This small molecule binds to this protein.
Small molecule (SMILES): CC(=O)N[C@@H]1[C@@H](O)[C@H](O)[C@@H](CO)O[C@H]1O

Sequence of chain 1.D:
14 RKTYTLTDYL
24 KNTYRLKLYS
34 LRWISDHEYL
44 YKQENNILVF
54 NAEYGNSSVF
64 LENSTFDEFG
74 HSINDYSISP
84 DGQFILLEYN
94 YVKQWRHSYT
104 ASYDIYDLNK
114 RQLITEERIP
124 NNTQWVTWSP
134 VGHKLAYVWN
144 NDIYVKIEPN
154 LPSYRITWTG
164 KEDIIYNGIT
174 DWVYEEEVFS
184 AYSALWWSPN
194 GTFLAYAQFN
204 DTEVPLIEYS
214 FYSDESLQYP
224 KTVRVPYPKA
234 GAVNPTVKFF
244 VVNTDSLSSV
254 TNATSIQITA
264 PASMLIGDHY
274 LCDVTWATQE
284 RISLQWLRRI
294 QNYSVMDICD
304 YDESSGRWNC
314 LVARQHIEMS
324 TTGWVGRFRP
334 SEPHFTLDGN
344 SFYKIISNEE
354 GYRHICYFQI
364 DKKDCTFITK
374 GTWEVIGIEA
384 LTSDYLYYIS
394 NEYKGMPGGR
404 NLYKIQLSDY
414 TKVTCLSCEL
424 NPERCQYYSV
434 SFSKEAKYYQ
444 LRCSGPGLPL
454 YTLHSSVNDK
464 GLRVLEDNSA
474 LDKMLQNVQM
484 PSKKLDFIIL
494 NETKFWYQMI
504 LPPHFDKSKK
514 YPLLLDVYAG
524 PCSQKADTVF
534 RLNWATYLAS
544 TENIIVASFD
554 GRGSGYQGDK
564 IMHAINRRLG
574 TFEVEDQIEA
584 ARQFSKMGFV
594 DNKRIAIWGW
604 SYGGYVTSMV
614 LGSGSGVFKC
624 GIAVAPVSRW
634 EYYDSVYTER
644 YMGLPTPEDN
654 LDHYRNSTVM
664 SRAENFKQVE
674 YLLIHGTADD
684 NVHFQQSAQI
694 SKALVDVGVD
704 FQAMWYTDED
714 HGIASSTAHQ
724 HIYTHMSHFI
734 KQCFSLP

Binding-site contacts:
Ligand atom C8 contacts residue SER252 of chain 1.D at 4.2 Å.
Ligand atom C8 contacts residue ASN255 of chain 1.D at 4.0 Å.
Ligand atom O6 contacts residue TRP161 of chain 1.D at 4.4 Å.
Ligand atom O3 contacts residue ASN255 of chain 1.D at 4.3 Å.
Ligand atom C1 contacts residue ASN255 of chain 1.D at 1.4 Å.
Ligand atom O7 contacts residue VAL253 of chain 1.D at 4.0 Å.
Ligand atom C7 contacts residue ASN255 of chain 1.D at 3.5 Å.
Ligand atom C8 contacts residue VAL253 of chain 1.D at 3.8 Å (hydrophobic).
Ligand atom C4 contacts residue ASN255 of chain 1.D at 4.2 Å.
Ligand atom N2 contacts residue ASN255 of chain 1.D at 3.0 Å (h-bond).
Ligand atom C5 contacts residue TRP161 of chain 1.D at 3.8 Å (hydrophobic).
Ligand atom C2 contacts residue ASN255 of chain 1.D at 2.3 Å.
Ligand atom C5 contacts residue ASN255 of chain 1.D at 3.6 Å.
Ligand atom C7 contacts residue VAL253 of chain 1.D at 4.4 Å (hydrophobic).
Ligand atom C3 contacts residue ASN255 of chain 1.D at 3.7 Å.
Ligand atom O5 contacts residue TRP161 of chain 1.D at 4.0 Å.
Ligand atom C6 contacts residue TRP161 of chain 1.D at 3.9 Å (hydrophobic).
Ligand atom O5 contacts residue ASN255 of chain 1.D at 2.4 Å (h-bond).
Ligand atom O7 contacts residue ASN255 of chain 1.D at 3.7 Å.
Ligand atom C1 contacts residue TRP161 of chain 1.D at 3.8 Å (hydrophobic).